Binding-site contacts:
Ligand atom C5 contacts residue HIS1130 of chain 1.A at 3.4 Å.
Ligand atom C6 contacts residue HIS1130 of chain 1.A at 3.9 Å.
Ligand atom O6 contacts residue PHE1132 of chain 1.A at 4.2 Å.
Ligand atom O5 contacts residue HIS1130 of chain 1.A at 4.0 Å.
Ligand atom C4 contacts residue ASN1127 of chain 1.A at 4.2 Å.
Ligand atom C1 contacts residue HIS1130 of chain 1.A at 4.3 Å.
Ligand atom C3 contacts residue ASN1127 of chain 1.A at 3.8 Å.
Ligand atom O5 contacts residue ASN1127 of chain 1.A at 2.4 Å (h-bond).
Ligand atom O7 contacts residue ASN1127 of chain 1.A at 3.8 Å.
Ligand atom C5 contacts residue PHE1132 of chain 1.A at 4.4 Å (hydrophobic).
Ligand atom O5 contacts residue PHE1132 of chain 1.A at 3.9 Å.
Ligand atom O4 contacts residue HIS1130 of chain 1.A at 4.1 Å.
Ligand atom O7 contacts residue HIS1130 of chain 1.A at 4.0 Å.
Ligand atom C4 contacts residue HIS1130 of chain 1.A at 4.3 Å.
Ligand atom C7 contacts residue HIS1130 of chain 1.A at 4.0 Å.
Ligand atom C8 contacts residue ASN1127 of chain 1.A at 3.9 Å.
Ligand atom C8 contacts residue THR1129 of chain 1.A at 4.3 Å.
Ligand atom C5 contacts residue ASN1127 of chain 1.A at 3.7 Å.
Ligand atom C6 contacts residue PHE1132 of chain 1.A at 3.8 Å (hydrophobic).
Ligand atom C1 contacts residue ASN1127 of chain 1.A at 1.4 Å.
Ligand atom C7 contacts residue THR1129 of chain 1.A at 4.0 Å.
Ligand atom O7 contacts residue THR1129 of chain 1.A at 3.0 Å (h-bond).
Ligand atom C7 contacts residue ASN1127 of chain 1.A at 3.5 Å.
Ligand atom N2 contacts residue ASN1127 of chain 1.A at 2.9 Å (h-bond).
Ligand atom C8 contacts residue HIS1130 of chain 1.A at 3.8 Å.
Ligand atom C2 contacts residue ASN1127 of chain 1.A at 2.5 Å.

A small-molecule ligand and the protein it binds are described below.
Small molecule (SMILES): CC(=O)N[C@H]1[C@H](O[C@H]2[C@H](O)[C@@H](NC(C)=O)CO[C@@H]2CO)O[C@H](CO)[C@@H](O)[C@@H]1O

Sequence of chain 1.A:
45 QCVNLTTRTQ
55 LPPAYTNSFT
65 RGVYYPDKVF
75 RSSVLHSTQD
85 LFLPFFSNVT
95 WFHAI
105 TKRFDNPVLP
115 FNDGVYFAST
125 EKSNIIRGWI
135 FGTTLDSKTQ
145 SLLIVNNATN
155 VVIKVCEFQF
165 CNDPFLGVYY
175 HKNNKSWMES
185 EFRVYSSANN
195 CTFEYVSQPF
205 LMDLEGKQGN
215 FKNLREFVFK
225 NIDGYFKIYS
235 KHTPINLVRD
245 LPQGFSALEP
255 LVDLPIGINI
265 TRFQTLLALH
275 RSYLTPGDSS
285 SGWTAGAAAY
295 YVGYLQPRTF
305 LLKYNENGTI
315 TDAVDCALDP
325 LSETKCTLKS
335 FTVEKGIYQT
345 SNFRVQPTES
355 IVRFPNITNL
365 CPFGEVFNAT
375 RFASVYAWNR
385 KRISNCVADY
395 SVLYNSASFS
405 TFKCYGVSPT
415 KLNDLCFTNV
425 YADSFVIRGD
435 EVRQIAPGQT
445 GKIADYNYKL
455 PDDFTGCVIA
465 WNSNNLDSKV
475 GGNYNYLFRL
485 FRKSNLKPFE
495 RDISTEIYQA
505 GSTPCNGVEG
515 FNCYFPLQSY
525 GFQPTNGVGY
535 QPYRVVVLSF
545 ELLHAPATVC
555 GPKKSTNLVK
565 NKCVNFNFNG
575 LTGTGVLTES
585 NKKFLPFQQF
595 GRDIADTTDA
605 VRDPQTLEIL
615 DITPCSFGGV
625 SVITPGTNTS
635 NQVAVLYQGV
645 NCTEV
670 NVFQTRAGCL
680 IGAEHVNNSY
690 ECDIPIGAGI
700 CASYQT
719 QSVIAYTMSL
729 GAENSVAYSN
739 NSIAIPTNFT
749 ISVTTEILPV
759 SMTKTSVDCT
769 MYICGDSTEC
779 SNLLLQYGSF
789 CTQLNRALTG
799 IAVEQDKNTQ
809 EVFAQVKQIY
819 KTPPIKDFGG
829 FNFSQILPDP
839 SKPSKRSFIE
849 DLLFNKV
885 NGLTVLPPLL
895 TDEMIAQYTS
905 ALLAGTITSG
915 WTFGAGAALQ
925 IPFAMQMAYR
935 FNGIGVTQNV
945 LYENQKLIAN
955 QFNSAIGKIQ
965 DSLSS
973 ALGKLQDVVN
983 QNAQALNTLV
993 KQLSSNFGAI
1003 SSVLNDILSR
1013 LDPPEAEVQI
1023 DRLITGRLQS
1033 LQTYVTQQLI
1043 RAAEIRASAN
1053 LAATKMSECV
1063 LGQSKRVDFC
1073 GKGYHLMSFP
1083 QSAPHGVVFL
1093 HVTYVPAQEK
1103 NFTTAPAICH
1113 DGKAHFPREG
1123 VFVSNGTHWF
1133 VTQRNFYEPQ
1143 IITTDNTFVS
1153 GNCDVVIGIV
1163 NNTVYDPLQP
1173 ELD